Binding-site contacts:
Ligand atom C1 contacts residue ASN748 of chain 1.B at 1.4 Å.
Ligand atom C8 contacts residue GLN957 of chain 1.B at 4.3 Å.
Ligand atom O5 contacts residue ASN748 of chain 1.B at 2.4 Å (h-bond).
Ligand atom O5 contacts residue GLN1102 of chain 1.B at 3.7 Å.
Ligand atom C4 contacts residue ASN748 of chain 1.B at 4.2 Å.
Ligand atom C2 contacts residue ASN748 of chain 1.B at 2.4 Å.
Ligand atom C5 contacts residue ASN748 of chain 1.B at 3.6 Å.
Ligand atom N2 contacts residue ASN748 of chain 1.B at 2.8 Å (h-bond).
Ligand atom C3 contacts residue ASN748 of chain 1.B at 3.8 Å.
Ligand atom O7 contacts residue ASN748 of chain 1.B at 4.4 Å.
Ligand atom C7 contacts residue ASN748 of chain 1.B at 3.9 Å.
Ligand atom C1 contacts residue GLN1102 of chain 1.B at 3.9 Å.

This protein binds this small molecule.
Small molecule (SMILES): CC(=O)N[C@H]1[C@H](O[C@H]2[C@H](O)[C@@H](NC(C)=O)CO[C@@H]2CO)O[C@H](CO)[C@@H](O)[C@@H]1O

Sequence of chain 1.B:
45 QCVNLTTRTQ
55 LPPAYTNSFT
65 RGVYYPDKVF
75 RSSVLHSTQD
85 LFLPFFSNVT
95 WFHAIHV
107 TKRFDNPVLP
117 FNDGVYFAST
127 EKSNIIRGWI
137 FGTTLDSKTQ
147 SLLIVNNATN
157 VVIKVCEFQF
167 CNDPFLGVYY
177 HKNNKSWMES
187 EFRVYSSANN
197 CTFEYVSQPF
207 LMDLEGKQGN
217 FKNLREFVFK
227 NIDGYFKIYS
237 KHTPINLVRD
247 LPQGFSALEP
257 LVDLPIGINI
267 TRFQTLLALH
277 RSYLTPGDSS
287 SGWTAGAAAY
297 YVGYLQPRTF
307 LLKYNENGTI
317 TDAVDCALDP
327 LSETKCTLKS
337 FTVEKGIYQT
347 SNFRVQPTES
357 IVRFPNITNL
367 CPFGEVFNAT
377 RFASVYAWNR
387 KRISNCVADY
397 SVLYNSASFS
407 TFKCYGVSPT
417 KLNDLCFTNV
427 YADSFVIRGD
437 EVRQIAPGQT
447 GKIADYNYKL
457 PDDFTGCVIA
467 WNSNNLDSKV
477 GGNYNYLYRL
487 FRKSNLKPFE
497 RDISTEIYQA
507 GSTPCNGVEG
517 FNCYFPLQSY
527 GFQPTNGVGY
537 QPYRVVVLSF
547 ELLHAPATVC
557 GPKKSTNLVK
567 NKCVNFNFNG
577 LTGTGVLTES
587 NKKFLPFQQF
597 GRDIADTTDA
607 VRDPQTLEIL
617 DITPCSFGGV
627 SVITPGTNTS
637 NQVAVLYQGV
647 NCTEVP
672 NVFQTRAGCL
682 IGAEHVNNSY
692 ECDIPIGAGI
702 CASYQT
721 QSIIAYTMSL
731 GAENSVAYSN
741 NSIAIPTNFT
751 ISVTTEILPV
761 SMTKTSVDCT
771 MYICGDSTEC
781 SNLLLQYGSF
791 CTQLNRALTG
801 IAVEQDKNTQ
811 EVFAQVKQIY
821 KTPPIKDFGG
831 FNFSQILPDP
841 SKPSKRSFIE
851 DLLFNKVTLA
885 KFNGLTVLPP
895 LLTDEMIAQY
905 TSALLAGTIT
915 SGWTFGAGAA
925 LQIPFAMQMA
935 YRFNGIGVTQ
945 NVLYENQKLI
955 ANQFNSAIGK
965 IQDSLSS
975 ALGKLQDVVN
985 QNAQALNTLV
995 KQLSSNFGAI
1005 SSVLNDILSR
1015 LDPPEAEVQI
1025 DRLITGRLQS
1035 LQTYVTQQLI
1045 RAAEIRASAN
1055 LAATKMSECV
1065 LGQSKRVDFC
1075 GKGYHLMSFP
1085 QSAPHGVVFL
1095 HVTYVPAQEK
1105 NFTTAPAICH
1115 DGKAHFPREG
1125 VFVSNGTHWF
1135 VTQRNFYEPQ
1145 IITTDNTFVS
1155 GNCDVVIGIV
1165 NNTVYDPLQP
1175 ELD